Sequence of chain 1.B:
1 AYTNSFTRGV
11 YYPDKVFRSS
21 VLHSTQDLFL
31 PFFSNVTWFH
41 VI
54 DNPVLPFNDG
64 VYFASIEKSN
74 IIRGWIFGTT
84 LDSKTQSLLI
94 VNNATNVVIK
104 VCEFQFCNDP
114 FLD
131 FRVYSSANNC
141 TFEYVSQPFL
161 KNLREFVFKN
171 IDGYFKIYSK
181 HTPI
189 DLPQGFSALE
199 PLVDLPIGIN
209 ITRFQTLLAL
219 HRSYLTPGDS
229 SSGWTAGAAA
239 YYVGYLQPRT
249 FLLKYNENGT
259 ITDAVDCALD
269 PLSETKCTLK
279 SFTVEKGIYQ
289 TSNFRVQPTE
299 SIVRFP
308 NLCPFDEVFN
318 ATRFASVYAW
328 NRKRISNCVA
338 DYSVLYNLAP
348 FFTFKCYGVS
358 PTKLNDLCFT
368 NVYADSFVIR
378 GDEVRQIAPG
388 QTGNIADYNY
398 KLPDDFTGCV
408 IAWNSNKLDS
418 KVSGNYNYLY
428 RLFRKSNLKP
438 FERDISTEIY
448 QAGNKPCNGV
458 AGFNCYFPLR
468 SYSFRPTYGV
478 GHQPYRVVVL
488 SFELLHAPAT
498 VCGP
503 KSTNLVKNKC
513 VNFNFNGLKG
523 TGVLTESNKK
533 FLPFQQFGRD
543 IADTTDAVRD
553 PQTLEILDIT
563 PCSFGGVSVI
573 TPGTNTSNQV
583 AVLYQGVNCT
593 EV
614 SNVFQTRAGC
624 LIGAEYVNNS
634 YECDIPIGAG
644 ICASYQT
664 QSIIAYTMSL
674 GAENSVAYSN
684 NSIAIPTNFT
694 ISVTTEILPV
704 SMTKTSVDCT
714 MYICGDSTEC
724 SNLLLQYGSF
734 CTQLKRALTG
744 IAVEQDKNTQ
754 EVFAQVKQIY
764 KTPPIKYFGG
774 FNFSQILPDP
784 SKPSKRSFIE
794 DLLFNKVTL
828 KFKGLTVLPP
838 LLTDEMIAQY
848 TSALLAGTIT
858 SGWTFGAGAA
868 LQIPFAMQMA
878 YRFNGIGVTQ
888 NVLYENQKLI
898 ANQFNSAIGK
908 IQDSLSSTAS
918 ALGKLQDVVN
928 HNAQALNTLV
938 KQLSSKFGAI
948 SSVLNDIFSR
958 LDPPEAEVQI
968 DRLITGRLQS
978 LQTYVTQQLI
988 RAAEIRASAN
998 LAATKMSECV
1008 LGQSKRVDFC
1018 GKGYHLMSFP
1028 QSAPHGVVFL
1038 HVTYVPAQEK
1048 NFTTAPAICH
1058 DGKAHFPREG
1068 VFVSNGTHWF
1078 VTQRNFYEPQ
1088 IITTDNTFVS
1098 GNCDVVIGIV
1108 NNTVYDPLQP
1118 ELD

A small-molecule ligand and the protein it binds are described below.
Small molecule (SMILES): CC(=O)N[C@@H]1[C@@H](O)[C@H](O)[C@@H](CO)O[C@H]1O

Binding-site contacts:
Ligand atom O7 contacts residue ASN590 of chain 1.B at 4.1 Å.
Ligand atom C4 contacts residue ASN590 of chain 1.B at 4.2 Å.
Ligand atom C1 contacts residue GLN618 of chain 1.B at 4.0 Å.
Ligand atom C8 contacts residue GLN618 of chain 1.B at 4.0 Å.
Ligand atom C1 contacts residue ASN590 of chain 1.B at 1.4 Å.
Ligand atom C5 contacts residue ASN590 of chain 1.B at 3.7 Å.
Ligand atom C3 contacts residue ASN590 of chain 1.B at 3.8 Å.
Ligand atom N2 contacts residue GLN618 of chain 1.B at 3.5 Å (h-bond).
Ligand atom C2 contacts residue ASN590 of chain 1.B at 2.5 Å.
Ligand atom N2 contacts residue ASN590 of chain 1.B at 2.9 Å (h-bond).
Ligand atom C2 contacts residue GLN618 of chain 1.B at 4.4 Å.
Ligand atom C7 contacts residue GLN618 of chain 1.B at 4.2 Å.
Ligand atom C7 contacts residue ASN590 of chain 1.B at 3.7 Å.
Ligand atom O5 contacts residue ASN590 of chain 1.B at 2.4 Å (h-bond).
Ligand atom C8 contacts residue THR619 of chain 1.B at 4.4 Å.